Sequence of chain 3.O:
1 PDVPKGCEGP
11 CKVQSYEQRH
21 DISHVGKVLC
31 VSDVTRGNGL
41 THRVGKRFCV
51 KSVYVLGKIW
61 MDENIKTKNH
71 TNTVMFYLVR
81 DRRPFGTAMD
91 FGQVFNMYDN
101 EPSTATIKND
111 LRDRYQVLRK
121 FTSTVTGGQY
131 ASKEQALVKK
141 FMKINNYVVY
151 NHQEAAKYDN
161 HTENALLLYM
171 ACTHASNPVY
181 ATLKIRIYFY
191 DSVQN

Sequence of chain 3.Q:
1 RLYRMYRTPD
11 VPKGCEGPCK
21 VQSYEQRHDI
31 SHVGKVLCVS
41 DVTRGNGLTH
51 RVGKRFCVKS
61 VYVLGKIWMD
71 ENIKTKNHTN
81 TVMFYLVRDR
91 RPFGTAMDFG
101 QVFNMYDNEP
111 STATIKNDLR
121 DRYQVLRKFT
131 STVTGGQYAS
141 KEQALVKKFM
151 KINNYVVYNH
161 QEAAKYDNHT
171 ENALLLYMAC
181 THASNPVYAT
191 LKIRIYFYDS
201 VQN

Binding-site contacts:
Ligand atom C5 contacts residue PHE149 of chain 3.Q at 3.4 Å (hydrophobic).
Ligand atom N1 contacts residue PHE149 of chain 3.Q at 3.4 Å.
Ligand atom C3' contacts residue TYR196 of chain 3.Q at 3.1 Å (hydrophobic).
Ligand atom C5' contacts residue LYS120 of chain 3.O at 3.5 Å.
Ligand atom C5 contacts residue TYR198 of chain 3.Q at 3.5 Å (hydrophobic).
Ligand atom O2 contacts residue TYR196 of chain 3.Q at 3.2 Å.
Ligand atom C2' contacts residue CYS19 of chain 3.Q at 3.7 Å (hydrophobic).
Ligand atom O5' contacts residue ARG112 of chain 3.O at 3.5 Å.
Ligand atom O3' contacts residue ASP113 of chain 3.O at 3.6 Å (salt-bridge).
Ligand atom OP2 contacts residue ARG194 of chain 3.Q at 3.1 Å (salt-bridge).
Ligand atom N4 contacts residue SER60 of chain 3.Q at 3.5 Å (h-bond).
Ligand atom O3' contacts residue TYR196 of chain 3.Q at 2.9 Å (h-bond).
Ligand atom OP2 contacts residue ARG70 of chain 2.S at 2.5 Å (salt-bridge).
Ligand atom N3 contacts residue PHE149 of chain 3.Q at 3.5 Å.
Ligand atom C5' contacts residue ARG70 of chain 2.S at 3.4 Å.
Ligand atom C2' contacts residue TYR196 of chain 3.Q at 3.0 Å (hydrophobic).
Ligand atom C2' contacts residue ASN218 of chain 2.S at 3.5 Å.
Ligand atom OP2 contacts residue TYR196 of chain 3.Q at 2.8 Å (h-bond).
Ligand atom P contacts residue TYR196 of chain 3.Q at 3.5 Å.
Ligand atom C2 contacts residue TYR196 of chain 3.Q at 3.7 Å (hydrophobic).
Ligand atom OP1 contacts residue ASP113 of chain 3.O at 2.9 Å (salt-bridge).
Ligand atom N4 contacts residue LYS59 of chain 3.Q at 3.6 Å.
Ligand atom O4' contacts residue ARG80 of chain 3.O at 3.4 Å (salt-bridge).
Ligand atom C6 contacts residue CYS19 of chain 3.Q at 3.7 Å (hydrophobic).
Ligand atom C2 contacts residue PHE149 of chain 3.Q at 3.4 Å (hydrophobic).
Ligand atom C1' contacts residue ARG80 of chain 3.O at 3.7 Å.
Ligand atom C5' contacts residue ARG112 of chain 3.O at 3.6 Å.
Ligand atom O3' contacts residue LEU118 of chain 3.O at 3.5 Å (h-bond).
Ligand atom OP1 contacts residue ARG119 of chain 3.O at 3.5 Å.
Ligand atom OP1 contacts residue ARG112 of chain 3.O at 2.9 Å (salt-bridge).
Ligand atom OP2 contacts residue LYS120 of chain 3.O at 3.4 Å (salt-bridge).
Ligand atom N3 contacts residue TYR196 of chain 3.Q at 3.6 Å.
Ligand atom OP2 contacts residue TYR62 of chain 3.Q at 2.8 Å (h-bond).
Ligand atom OP2 contacts residue ASN218 of chain 2.S at 3.1 Å (h-bond).
Ligand atom C4 contacts residue PHE149 of chain 3.Q at 3.5 Å (hydrophobic).
Ligand atom O4' contacts residue GLN116 of chain 3.O at 3.5 Å (h-bond).
Ligand atom N6 contacts residue PHE149 of chain 3.Q at 3.6 Å.
Ligand atom C6 contacts residue PHE149 of chain 3.Q at 3.4 Å (hydrophobic).
Ligand atom C5' contacts residue ASP113 of chain 3.O at 3.7 Å.
Ligand atom OP1 contacts residue LYS120 of chain 3.O at 2.9 Å (salt-bridge).

This small molecule binds to this protein.
Small molecule (SMILES): Nc1ccn([C@H]2C[C@H](O[P](=O)(O)OC[C@H]3O[C@@H](n4cnc5c(N)ncnc54)C[C@@H]3O[P](=O)(O)OC[C@H]3O[C@@H](n4cnc5c(N)ncnc54)C[C@@H]3O[P](=O)(O)OC[C@H]3O[C@@H](n4ccc(N)nc4=O)C[C@@H]3O[P](=O)(O)OC[C@H]3O[C@@H](n4ccc(N)nc4=O)C[C@@H]3O[P](=O)(O)OC[C@H]3O[C@@H](n4cnc5c(N)ncnc54)C[C@@H]3O[P](=O)(O)OC[C@H]3O[C@@H](n4ccc(N)nc4=O)C[C@@H]3O)[C@@H](COP(=O)=O)O2)c(=O)n1

Sequence of chain 2.S:
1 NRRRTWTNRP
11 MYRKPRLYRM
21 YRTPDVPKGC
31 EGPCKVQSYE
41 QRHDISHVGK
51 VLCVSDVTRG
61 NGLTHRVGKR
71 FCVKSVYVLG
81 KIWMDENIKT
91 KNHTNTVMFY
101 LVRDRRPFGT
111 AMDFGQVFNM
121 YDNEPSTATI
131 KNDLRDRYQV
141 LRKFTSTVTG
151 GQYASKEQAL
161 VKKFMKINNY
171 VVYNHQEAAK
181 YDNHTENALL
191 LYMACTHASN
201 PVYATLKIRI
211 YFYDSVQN